The protein below binds the small molecule below.
Small molecule (SMILES): CC(=O)N[C@@H]1[C@@H](O)[C@H](O)[C@@H](CO)O[C@H]1O

Sequence of chain 1.A:
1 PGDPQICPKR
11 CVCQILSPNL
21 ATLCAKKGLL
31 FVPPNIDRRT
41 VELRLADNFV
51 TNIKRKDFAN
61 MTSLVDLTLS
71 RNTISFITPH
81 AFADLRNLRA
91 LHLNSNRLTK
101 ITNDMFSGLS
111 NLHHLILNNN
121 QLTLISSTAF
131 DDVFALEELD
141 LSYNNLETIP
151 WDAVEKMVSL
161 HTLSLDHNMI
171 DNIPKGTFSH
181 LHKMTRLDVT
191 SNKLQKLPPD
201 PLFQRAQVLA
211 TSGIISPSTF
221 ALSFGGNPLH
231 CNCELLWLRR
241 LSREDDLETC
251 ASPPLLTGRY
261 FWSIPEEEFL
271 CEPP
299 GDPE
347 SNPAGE

Binding-site contacts:
Ligand atom N2 contacts residue ASN60 of chain 1.A at 2.8 Å (h-bond).
Ligand atom C4 contacts residue ASN60 of chain 1.A at 4.2 Å.
Ligand atom C7 contacts residue ASN60 of chain 1.A at 3.1 Å.
Ligand atom O7 contacts residue ASN60 of chain 1.A at 2.9 Å (h-bond).
Ligand atom O6 contacts residue ASN60 of chain 1.A at 3.9 Å.
Ligand atom C3 contacts residue ASN60 of chain 1.A at 3.7 Å.
Ligand atom C8 contacts residue ASN60 of chain 1.A at 4.3 Å.
Ligand atom O7 contacts residue ALA59 of chain 1.A at 4.1 Å.
Ligand atom C8 contacts residue LYS56 of chain 1.A at 3.4 Å.
Ligand atom C8 contacts residue ARG38 of chain 1.A at 4.0 Å.
Ligand atom O7 contacts residue ARG38 of chain 1.A at 3.7 Å.
Ligand atom C7 contacts residue ALA59 of chain 1.A at 4.2 Å (hydrophobic).
Ligand atom C8 contacts residue ALA59 of chain 1.A at 3.8 Å (hydrophobic).
Ligand atom C5 contacts residue ASN60 of chain 1.A at 3.6 Å.
Ligand atom C1 contacts residue ASN60 of chain 1.A at 1.4 Å.
Ligand atom C2 contacts residue ASN60 of chain 1.A at 2.4 Å.
Ligand atom O5 contacts residue ASN60 of chain 1.A at 2.3 Å (h-bond).
Ligand atom N2 contacts residue ALA59 of chain 1.A at 4.3 Å.